The protein below binds the small molecule below.
Small molecule (SMILES): CCC(=O)c1ccccc1

Binding-site contacts:
Ligand atom C9 contacts residue PHE418 of chain 1.A at 3.8 Å (hydrophobic).
Ligand atom C6 contacts residue ILE411 of chain 1.A at 4.0 Å (hydrophobic).
Ligand atom C2 contacts residue TYR132 of chain 1.A at 4.0 Å (hydrophobic).
Ligand atom C8 contacts residue LEU136 of chain 1.A at 3.9 Å (hydrophobic).
Ligand atom C5 contacts residue LEU136 of chain 1.A at 4.2 Å (hydrophobic).
Ligand atom O7 contacts residue THR259 of chain 1.A at 3.8 Å.
Ligand atom C7 contacts residue THR259 of chain 1.A at 4.3 Å.
Ligand atom C3 contacts residue GLU78 of chain 1.A at 3.6 Å.
Ligand atom C2 contacts residue ILE408 of chain 1.A at 4.5 Å (hydrophobic).
Ligand atom C9 contacts residue LEU136 of chain 1.A at 4.1 Å (hydrophobic).
Ligand atom O7 contacts residue LEU136 of chain 1.A at 3.8 Å.
Ligand atom C8 contacts residue ILE411 of chain 1.A at 3.8 Å (hydrophobic).
Ligand atom O7 contacts residue CYS260 of chain 1.A at 3.4 Å (h-bond).
Ligand atom O7 contacts residue ASN131 of chain 1.A at 3.4 Å (h-bond).
Ligand atom C7 contacts residue TYR132 of chain 1.A at 3.8 Å (hydrophobic).
Ligand atom C1 contacts residue TYR132 of chain 1.A at 3.8 Å (hydrophobic).
Ligand atom C5 contacts residue TYR132 of chain 1.A at 3.9 Å (hydrophobic).
Ligand atom C1 contacts residue THR259 of chain 1.A at 3.8 Å.
Ligand atom C7 contacts residue ILE411 of chain 1.A at 4.2 Å (hydrophobic).
Ligand atom C2 contacts residue GLU78 of chain 1.A at 4.2 Å.
Ligand atom C6 contacts residue TYR132 of chain 1.A at 3.8 Å (hydrophobic).
Ligand atom C7 contacts residue CYS260 of chain 1.A at 3.4 Å (hydrophobic).
Ligand atom C5 contacts residue ASN135 of chain 1.A at 3.8 Å.
Ligand atom C7 contacts residue LEU136 of chain 1.A at 3.9 Å (hydrophobic).
Ligand atom C3 contacts residue TYR82 of chain 1.A at 4.3 Å (hydrophobic).
Ligand atom O7 contacts residue TYR132 of chain 1.A at 3.1 Å.
Ligand atom C8 contacts residue PHE418 of chain 1.A at 4.0 Å (hydrophobic).
Ligand atom C4 contacts residue ASN135 of chain 1.A at 3.8 Å.
Ligand atom C3 contacts residue TYR132 of chain 1.A at 4.2 Å (hydrophobic).
Ligand atom C8 contacts residue CYS260 of chain 1.A at 2.7 Å (hydrophobic).
Ligand atom C4 contacts residue GLU78 of chain 1.A at 4.3 Å.
Ligand atom C4 contacts residue TYR132 of chain 1.A at 4.2 Å (hydrophobic).
Ligand atom C2 contacts residue ILE411 of chain 1.A at 4.4 Å (hydrophobic).
Ligand atom C1 contacts residue ILE411 of chain 1.A at 3.8 Å (hydrophobic).
Ligand atom C9 contacts residue CYS260 of chain 1.A at 1.8 Å (hydrophobic).

Sequence of chain 1.A:
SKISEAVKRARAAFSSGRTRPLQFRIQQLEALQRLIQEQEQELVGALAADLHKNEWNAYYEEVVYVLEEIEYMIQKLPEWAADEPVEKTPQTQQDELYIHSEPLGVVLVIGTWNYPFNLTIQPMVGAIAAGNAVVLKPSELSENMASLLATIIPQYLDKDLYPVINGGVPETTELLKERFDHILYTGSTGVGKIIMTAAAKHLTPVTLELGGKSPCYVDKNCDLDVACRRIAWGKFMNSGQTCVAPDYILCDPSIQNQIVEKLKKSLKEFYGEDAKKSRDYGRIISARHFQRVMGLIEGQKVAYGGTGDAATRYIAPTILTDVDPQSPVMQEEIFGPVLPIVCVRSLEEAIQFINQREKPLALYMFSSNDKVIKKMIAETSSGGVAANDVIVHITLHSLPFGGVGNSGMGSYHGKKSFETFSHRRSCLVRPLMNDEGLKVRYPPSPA